Sequence of chain 2.A:
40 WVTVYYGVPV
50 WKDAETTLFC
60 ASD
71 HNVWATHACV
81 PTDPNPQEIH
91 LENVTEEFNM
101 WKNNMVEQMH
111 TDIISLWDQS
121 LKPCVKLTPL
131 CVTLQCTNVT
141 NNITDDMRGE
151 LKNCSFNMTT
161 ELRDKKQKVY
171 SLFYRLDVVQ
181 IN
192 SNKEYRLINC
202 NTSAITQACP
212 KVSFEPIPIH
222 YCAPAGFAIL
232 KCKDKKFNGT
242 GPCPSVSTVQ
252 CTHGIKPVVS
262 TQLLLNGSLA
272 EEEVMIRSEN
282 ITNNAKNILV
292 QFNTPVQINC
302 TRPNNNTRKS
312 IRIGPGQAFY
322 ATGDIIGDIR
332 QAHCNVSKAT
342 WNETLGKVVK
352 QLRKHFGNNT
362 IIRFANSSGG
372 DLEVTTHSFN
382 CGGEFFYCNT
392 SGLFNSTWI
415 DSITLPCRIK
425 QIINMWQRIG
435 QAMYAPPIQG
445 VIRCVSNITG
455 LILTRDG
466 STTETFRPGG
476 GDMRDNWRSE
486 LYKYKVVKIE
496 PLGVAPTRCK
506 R

This protein binds this small molecule.
Small molecule (SMILES): CC(=O)N[C@H]1[C@H](O[C@H]2[C@H](O)[C@@H](NC(C)=O)CO[C@@H]2CO)O[C@H](CO)[C@@H](O)[C@@H]1O

Binding-site contacts:
Ligand atom C2 contacts residue NAG1 of chain 2.U at 4.1 Å.
Ligand atom C8 contacts residue NAG1 of chain 2.U at 3.4 Å.
Ligand atom C8 contacts residue NAG1 of chain 2.V at 4.0 Å.
Ligand atom O3 contacts residue NAG1 of chain 2.U at 4.2 Å.
Ligand atom C7 contacts residue NAG1 of chain 2.V at 4.4 Å.
Ligand atom C3 contacts residue ASN390 of chain 2.A at 3.6 Å.
Ligand atom C7 contacts residue ASN390 of chain 2.A at 3.5 Å.
Ligand atom O6 contacts residue NAG1 of chain 2.U at 4.2 Å.
Ligand atom O5 contacts residue ASN390 of chain 2.A at 2.4 Å (h-bond).
Ligand atom C1 contacts residue SER392 of chain 2.A at 3.4 Å.
Ligand atom C2 contacts residue ASN390 of chain 2.A at 2.4 Å.
Ligand atom O7 contacts residue ASN390 of chain 2.A at 3.8 Å.
Ligand atom C4 contacts residue ASN390 of chain 2.A at 4.2 Å.
Ligand atom N2 contacts residue NAG1 of chain 2.U at 3.0 Å (h-bond).
Ligand atom C6 contacts residue SER392 of chain 2.A at 3.8 Å.
Ligand atom O5 contacts residue SER392 of chain 2.A at 3.2 Å (h-bond).
Ligand atom O5 contacts residue NAG1 of chain 2.U at 4.3 Å.
Ligand atom C3 contacts residue NAG1 of chain 2.U at 4.4 Å.
Ligand atom C5 contacts residue SER392 of chain 2.A at 3.3 Å.
Ligand atom C6 contacts residue NAG1 of chain 2.V at 3.9 Å.
Ligand atom C6 contacts residue NAG1 of chain 2.U at 4.0 Å.
Ligand atom C5 contacts residue ASN390 of chain 2.A at 3.6 Å.
Ligand atom C1 contacts residue NAG1 of chain 2.U at 4.1 Å.
Ligand atom O7 contacts residue NAG1 of chain 2.V at 4.2 Å.
Ligand atom N2 contacts residue ASN390 of chain 2.A at 2.8 Å (h-bond).
Ligand atom C7 contacts residue NAG1 of chain 2.U at 3.7 Å.
Ligand atom C1 contacts residue ASN390 of chain 2.A at 1.4 Å.